Sequence of chain 1.A:
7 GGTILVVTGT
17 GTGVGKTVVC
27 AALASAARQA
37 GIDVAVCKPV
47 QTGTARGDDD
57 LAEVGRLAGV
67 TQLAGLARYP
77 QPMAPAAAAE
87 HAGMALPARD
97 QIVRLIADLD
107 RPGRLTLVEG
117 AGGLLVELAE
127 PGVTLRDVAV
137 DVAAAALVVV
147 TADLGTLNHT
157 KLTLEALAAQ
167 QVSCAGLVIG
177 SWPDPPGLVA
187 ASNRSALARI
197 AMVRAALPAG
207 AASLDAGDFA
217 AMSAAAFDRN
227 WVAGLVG

Sequence of chain 1.B:
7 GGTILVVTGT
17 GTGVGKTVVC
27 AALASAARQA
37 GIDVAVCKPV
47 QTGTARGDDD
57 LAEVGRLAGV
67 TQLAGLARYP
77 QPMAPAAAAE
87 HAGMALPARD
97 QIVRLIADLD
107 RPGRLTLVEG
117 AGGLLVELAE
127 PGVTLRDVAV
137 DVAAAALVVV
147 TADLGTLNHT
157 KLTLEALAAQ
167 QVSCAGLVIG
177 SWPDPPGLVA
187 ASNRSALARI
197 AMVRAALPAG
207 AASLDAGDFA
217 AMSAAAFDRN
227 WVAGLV

Binding-site contacts:
Ligand atom C11 contacts residue THR48 of chain 1.A at 3.5 Å.
Ligand atom O16 contacts residue THR18 of chain 1.A at 2.7 Å (h-bond).
Ligand atom O18 contacts residue KSJ1 of chain 1.E at 0.2 Å (h-bond).
Ligand atom O16 contacts residue KSJ1 of chain 1.E at 0.2 Å (h-bond).
Ligand atom O18 contacts residue GLY118 of chain 1.A at 3.4 Å (h-bond).
Ligand atom O17 contacts residue KSJ1 of chain 1.E at 0.5 Å (h-bond).
Ligand atom C01 contacts residue KSJ1 of chain 1.E at 0.2 Å.
Ligand atom C09 contacts residue KSJ1 of chain 1.E at 0.1 Å.
Ligand atom C13 contacts residue KSJ1 of chain 1.E at 0.7 Å.
Ligand atom C03 contacts residue KSJ1 of chain 1.E at 0.4 Å.
Ligand atom C03 contacts residue LEU150 of chain 1.B at 3.4 Å (hydrophobic).
Ligand atom C06 contacts residue GLY118 of chain 1.A at 3.5 Å.
Ligand atom O16 contacts residue SO41 of chain 1.G at 2.9 Å (h-bond).
Ligand atom C09 contacts residue LYS22 of chain 1.A at 3.3 Å.
Ligand atom C08 contacts residue SO41 of chain 1.G at 3.6 Å.
Ligand atom C11 contacts residue KSJ1 of chain 1.E at 1.0 Å.
Ligand atom C08 contacts residue KSJ1 of chain 1.E at 0.5 Å.
Ligand atom O10 contacts residue GLY118 of chain 1.A at 3.5 Å (h-bond).
Ligand atom C04 contacts residue THR18 of chain 1.A at 3.0 Å.
Ligand atom C13 contacts residue THR48 of chain 1.A at 3.2 Å.
Ligand atom C06 contacts residue KSJ1 of chain 1.E at 0.0 Å.
Ligand atom O18 contacts residue LYS22 of chain 1.A at 3.2 Å.
Ligand atom O17 contacts residue GLY118 of chain 1.A at 3.0 Å (h-bond).
Ligand atom C05 contacts residue KSJ1 of chain 1.E at 0.2 Å.
Ligand atom O16 contacts residue GLY118 of chain 1.A at 3.4 Å (h-bond).
Ligand atom C09 contacts residue SO41 of chain 1.G at 3.1 Å.
Ligand atom C15 contacts residue KSJ1 of chain 1.E at 1.1 Å.
Ligand atom O16 contacts residue LYS22 of chain 1.A at 2.7 Å (salt-bridge).
Ligand atom O10 contacts residue PRO81 of chain 1.A at 3.0 Å.
Ligand atom C02 contacts residue KSJ1 of chain 1.E at 0.3 Å.
Ligand atom C07 contacts residue KSJ1 of chain 1.E at 0.4 Å.
Ligand atom O10 contacts residue ALA117 of chain 1.A at 3.3 Å.
Ligand atom C02 contacts residue SO41 of chain 1.L at 3.0 Å.
Ligand atom O10 contacts residue KSJ1 of chain 1.E at 0.1 Å (h-bond).
Ligand atom C04 contacts residue KSJ1 of chain 1.E at 0.3 Å.
Ligand atom O17 contacts residue ALA117 of chain 1.A at 3.3 Å.
Ligand atom C03 contacts residue THR18 of chain 1.A at 3.6 Å.
Ligand atom C14 contacts residue KSJ1 of chain 1.E at 0.5 Å.
Ligand atom C12 contacts residue KSJ1 of chain 1.E at 0.8 Å.
Ligand atom C12 contacts residue THR18 of chain 1.A at 3.4 Å.

This protein binds this small molecule.
Small molecule (SMILES): O=C(O)C[C@H]1CCC[C@@H]1C(=O)c1ccccc1O